Binding-site contacts:
Ligand atom CB contacts residue HIS78 of chain 1.A at 3.4 Å.
Ligand atom CBN contacts residue HIS78 of chain 1.A at 3.4 Å.
Ligand atom OBP contacts residue PHE64 of chain 1.A at 3.4 Å.
Ligand atom OBL contacts residue LYS157 of chain 1.A at 3.6 Å.
Ligand atom CBF contacts residue ASP102 of chain 1.A at 3.5 Å.
Ligand atom OBL contacts residue GLY158 of chain 1.A at 3.0 Å (h-bond).
Ligand atom OBL contacts residue ALA160 of chain 1.A at 3.6 Å (h-bond).
Ligand atom CAT contacts residue ALA178 of chain 1.A at 3.2 Å (hydrophobic).
Ligand atom C contacts residue HIS78 of chain 1.A at 3.6 Å.
Ligand atom OAK contacts residue ALA178 of chain 1.A at 3.3 Å (h-bond).
Ligand atom OBP contacts residue GLY158 of chain 1.A at 3.1 Å.
Ligand atom CAR contacts residue LEU156 of chain 1.A at 3.6 Å (hydrophobic).
Ligand atom OBO contacts residue LYS157 of chain 1.A at 3.7 Å.
Ligand atom CBQ contacts residue GLN62 of chain 1.A at 3.6 Å.
Ligand atom OBL contacts residue LEU156 of chain 1.A at 3.5 Å (h-bond).
Ligand atom OBL contacts residue SER159 of chain 1.A at 3.6 Å (h-bond).
Ligand atom CBX contacts residue ARG144 of chain 1.A at 3.4 Å.
Ligand atom NAV contacts residue HIS78 of chain 1.A at 3.4 Å (h-bond).
Ligand atom NBK contacts residue ALA160 of chain 1.A at 3.3 Å.
Ligand atom CBA contacts residue PHE175 of chain 1.A at 3.3 Å (hydrophobic).
Ligand atom CBC contacts residue ASP102 of chain 1.A at 3.7 Å.
Ligand atom CBF contacts residue VAL99 of chain 1.A at 3.4 Å (hydrophobic).
Ligand atom OBO contacts residue GLY158 of chain 1.A at 3.0 Å (h-bond).
Ligand atom OAP contacts residue HIS78 of chain 1.A at 3.1 Å.
Ligand atom OAG contacts residue ALA177 of chain 1.A at 3.3 Å.
Ligand atom NAV contacts residue LYS176 of chain 1.A at 3.0 Å (salt-bridge).
Ligand atom CAS contacts residue LYS157 of chain 1.A at 3.6 Å.
Ligand atom CBG contacts residue ASP100 of chain 1.A at 3.5 Å.
Ligand atom OBP contacts residue ALA160 of chain 1.A at 3.4 Å.
Ligand atom CAY contacts residue ALA160 of chain 1.A at 3.4 Å (hydrophobic).
Ligand atom CBU contacts residue ALA177 of chain 1.A at 3.6 Å (hydrophobic).
Ligand atom NBK contacts residue HIS78 of chain 1.A at 3.1 Å (h-bond).
Ligand atom CBG contacts residue VAL99 of chain 1.A at 3.4 Å (hydrophobic).
Ligand atom NAI contacts residue ALA178 of chain 1.A at 2.8 Å (h-bond).
Ligand atom CBR contacts residue HIS78 of chain 1.A at 3.4 Å.
Ligand atom CBA contacts residue LYS176 of chain 1.A at 3.6 Å.
Ligand atom OAG contacts residue ALA178 of chain 1.A at 3.0 Å (h-bond).
Ligand atom CBR contacts residue GLY79 of chain 1.A at 3.6 Å.
Ligand atom CBY contacts residue ARG144 of chain 1.A at 3.7 Å.
Ligand atom CAJ contacts residue ALA178 of chain 1.A at 3.6 Å (hydrophobic).

Sequence of chain 1.A:
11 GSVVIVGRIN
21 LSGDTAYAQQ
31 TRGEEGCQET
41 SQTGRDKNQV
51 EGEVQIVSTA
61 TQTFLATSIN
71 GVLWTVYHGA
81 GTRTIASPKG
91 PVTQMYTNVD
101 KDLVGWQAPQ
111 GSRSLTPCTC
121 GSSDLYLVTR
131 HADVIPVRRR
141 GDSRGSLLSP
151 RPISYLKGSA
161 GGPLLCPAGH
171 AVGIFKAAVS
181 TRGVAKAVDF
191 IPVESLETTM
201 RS

A protein and the small-molecule ligand that binds it are described below.
Small molecule (SMILES): CC[C@@H]1C[C@]1(NC(=O)[C@@H]1C[C@@H]2CN1C(=O)[C@H](C(C)(C)C)NC(=O)OCC(C)(C)CCCCc1cccc3c1CN(C3)C(=O)O2)C(=O)NS(=O)(=O)C1CC1